Binding-site contacts:
Ligand atom C8 contacts residue HIS138 of chain 3.A at 3.9 Å.
Ligand atom C15 contacts residue MET74 of chain 1.A at 3.7 Å (hydrophobic).
Ligand atom O contacts residue PRO8 of chain 1.A at 4.1 Å.
Ligand atom C contacts residue LEU86 of chain 1.A at 3.9 Å (hydrophobic).
Ligand atom C11 contacts residue LEU102 of chain 1.A at 3.6 Å (hydrophobic).
Ligand atom C12 contacts residue GLU134 of chain 3.A at 4.0 Å.
Ligand atom C contacts residue ASN106 of chain 1.A at 3.4 Å.
Ligand atom O contacts residue LEU86 of chain 1.A at 4.1 Å.
Ligand atom C2 contacts residue LEU102 of chain 1.A at 3.8 Å (hydrophobic).
Ligand atom C13 contacts residue LEU102 of chain 1.A at 4.3 Å (hydrophobic).
Ligand atom C5 contacts residue PHE70 of chain 1.A at 4.0 Å (hydrophobic).
Ligand atom C contacts residue LEU102 of chain 1.A at 3.9 Å (hydrophobic).
Ligand atom O1 contacts residue LEU73 of chain 1.A at 3.4 Å.
Ligand atom N contacts residue ALA37 of chain 1.A at 3.6 Å.
Ligand atom C1 contacts residue PRO8 of chain 1.A at 3.9 Å (hydrophobic).
Ligand atom C13 contacts residue ASN106 of chain 1.A at 3.4 Å.
Ligand atom C contacts residue GLU99 of chain 1.A at 4.2 Å.
Ligand atom C8 contacts residue MET74 of chain 1.A at 3.9 Å (hydrophobic).
Ligand atom C contacts residue ARG88 of chain 1.A at 3.4 Å.
Ligand atom C3 contacts residue GLY9 of chain 1.A at 4.2 Å.
Ligand atom C12 contacts residue LEU73 of chain 1.A at 4.1 Å (hydrophobic).
Ligand atom O contacts residue LEU102 of chain 1.A at 4.1 Å.
Ligand atom C11 contacts residue GLU134 of chain 3.A at 4.3 Å.
Ligand atom C1 contacts residue LEU102 of chain 1.A at 4.1 Å (hydrophobic).
Ligand atom C9 contacts residue MET74 of chain 1.A at 3.9 Å (hydrophobic).
Ligand atom C12 contacts residue VAL135 of chain 3.A at 3.5 Å (hydrophobic).
Ligand atom O contacts residue MET74 of chain 1.A at 4.0 Å.
Ligand atom C2 contacts residue PRO8 of chain 1.A at 4.0 Å (hydrophobic).
Ligand atom C6 contacts residue PHE70 of chain 1.A at 3.8 Å (hydrophobic).
Ligand atom N1 contacts residue HIS138 of chain 3.A at 4.1 Å.
Ligand atom O contacts residue ASN106 of chain 1.A at 3.1 Å (h-bond).
Ligand atom C8 contacts residue ASP72 of chain 1.A at 3.7 Å.
Ligand atom O1 contacts residue MET74 of chain 1.A at 2.8 Å (h-bond).
Ligand atom C7 contacts residue ASP72 of chain 1.A at 3.8 Å.
Ligand atom C3 contacts residue ARG88 of chain 1.A at 4.0 Å.
Ligand atom C2 contacts residue ARG88 of chain 1.A at 3.6 Å.
Ligand atom C7 contacts residue PHE70 of chain 1.A at 3.5 Å (hydrophobic).
Ligand atom C7 contacts residue MET74 of chain 1.A at 3.7 Å (hydrophobic).
Ligand atom C9 contacts residue LEU73 of chain 1.A at 4.2 Å (hydrophobic).
Ligand atom C5 contacts residue ALA37 of chain 1.A at 3.2 Å (hydrophobic).

Sequence of chain 1.A:
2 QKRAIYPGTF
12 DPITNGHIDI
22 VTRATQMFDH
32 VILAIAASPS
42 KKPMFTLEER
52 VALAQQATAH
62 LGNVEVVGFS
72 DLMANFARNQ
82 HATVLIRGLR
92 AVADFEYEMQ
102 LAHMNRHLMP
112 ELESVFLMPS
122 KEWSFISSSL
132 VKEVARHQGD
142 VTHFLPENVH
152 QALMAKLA

The small molecule below binds the protein below.
Small molecule (SMILES): COc1ccc2[nH]cc(CCNC(=O)C(C)(C)C)c2c1

Sequence of chain 3.A:
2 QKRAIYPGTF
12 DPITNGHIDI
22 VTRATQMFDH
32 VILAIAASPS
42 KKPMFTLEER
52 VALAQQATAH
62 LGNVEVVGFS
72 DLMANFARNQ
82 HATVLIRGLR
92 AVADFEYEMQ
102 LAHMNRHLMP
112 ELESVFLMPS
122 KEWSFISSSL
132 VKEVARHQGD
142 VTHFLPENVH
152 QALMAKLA